Sequence of chain 3.A:
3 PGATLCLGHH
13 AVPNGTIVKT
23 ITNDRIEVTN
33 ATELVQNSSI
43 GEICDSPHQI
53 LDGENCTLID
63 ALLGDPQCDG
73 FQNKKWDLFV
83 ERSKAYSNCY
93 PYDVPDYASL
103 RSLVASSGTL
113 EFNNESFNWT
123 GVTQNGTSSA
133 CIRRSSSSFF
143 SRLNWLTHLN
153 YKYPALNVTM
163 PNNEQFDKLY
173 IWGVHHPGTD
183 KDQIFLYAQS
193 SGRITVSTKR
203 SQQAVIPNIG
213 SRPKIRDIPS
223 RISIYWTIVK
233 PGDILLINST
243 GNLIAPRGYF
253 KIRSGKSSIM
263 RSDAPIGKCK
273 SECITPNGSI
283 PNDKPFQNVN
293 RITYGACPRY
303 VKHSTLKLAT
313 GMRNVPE

Binding-site contacts:
Ligand atom N2 contacts residue ASN57 of chain 3.A at 3.0 Å (h-bond).
Ligand atom C2 contacts residue ASN57 of chain 3.A at 2.5 Å.
Ligand atom C6 contacts residue TYR88 of chain 3.A at 3.9 Å (hydrophobic).
Ligand atom C5 contacts residue ASN57 of chain 3.A at 3.7 Å.
Ligand atom C7 contacts residue ASN57 of chain 3.A at 3.3 Å.
Ligand atom C3 contacts residue ASN57 of chain 3.A at 3.8 Å.
Ligand atom C1 contacts residue ASN57 of chain 3.A at 1.4 Å.
Ligand atom O7 contacts residue ASN57 of chain 3.A at 3.2 Å (h-bond).
Ligand atom C5 contacts residue TYR88 of chain 3.A at 4.3 Å (hydrophobic).
Ligand atom C1 contacts residue TYR88 of chain 3.A at 4.4 Å (hydrophobic).
Ligand atom O6 contacts residue TYR88 of chain 3.A at 2.9 Å (h-bond).
Ligand atom C8 contacts residue GLU56 of chain 3.A at 4.1 Å.
Ligand atom C4 contacts residue ASN57 of chain 3.A at 4.2 Å.
Ligand atom O5 contacts residue ASN57 of chain 3.A at 2.4 Å (h-bond).
Ligand atom O5 contacts residue TYR88 of chain 3.A at 3.4 Å (h-bond).

This protein binds this small molecule.
Small molecule (SMILES): CC(=O)N[C@@H]1[C@@H](O)[C@H](O)[C@@H](CO)O[C@H]1O